Sequence of chain 1.G:
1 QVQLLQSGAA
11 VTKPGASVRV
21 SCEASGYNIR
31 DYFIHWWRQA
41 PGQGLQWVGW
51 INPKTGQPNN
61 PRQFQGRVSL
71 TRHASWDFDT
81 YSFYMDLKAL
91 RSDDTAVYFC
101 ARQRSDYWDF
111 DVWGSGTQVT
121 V

This small molecule binds to this protein.
Small molecule (SMILES): CC(=O)N[C@H]1[C@H](O[C@H]2[C@H](O)[C@@H](NC(C)=O)CO[C@@H]2CO)O[C@H](CO)[C@@H](O[C@@H]2O[C@H](CO[C@H]3O[C@H](CO)[C@@H](O)[C@H](O)[C@@H]3O)[C@@H](O)[C@H](O[C@H]3O[C@H](CO)[C@@H](O)[C@H](O)[C@@H]3O)[C@@H]2O)[C@@H]1O

Binding-site contacts:
Ligand atom C3 contacts residue NAG1 of chain 1.LA at 4.2 Å.
Ligand atom O6 contacts residue ASN332 of chain 1.C at 4.5 Å.
Ligand atom C7 contacts residue ASN355 of chain 1.C at 3.9 Å.
Ligand atom C5 contacts residue ASN332 of chain 1.C at 3.6 Å.
Ligand atom O2 contacts residue NAG2 of chain 1.LA at 4.3 Å.
Ligand atom C5 contacts residue NAG2 of chain 1.LA at 3.3 Å.
Ligand atom C2 contacts residue ASN332 of chain 1.C at 2.4 Å.
Ligand atom N2 contacts residue NAG1 of chain 1.LA at 4.2 Å.
Ligand atom O7 contacts residue NAG1 of chain 1.LA at 3.0 Å.
Ligand atom C1 contacts residue NAG1 of chain 1.LA at 4.2 Å.
Ligand atom C4 contacts residue NAG2 of chain 1.BA at 4.3 Å.
Ligand atom C4 contacts residue NAG2 of chain 1.LA at 4.2 Å.
Ligand atom O2 contacts residue NAG2 of chain 1.BA at 3.3 Å.
Ligand atom C4 contacts residue NAG1 of chain 1.LA at 4.0 Å.
Ligand atom O7 contacts residue LYS88 of chain 1.G at 3.8 Å.
Ligand atom C2 contacts residue NAG1 of chain 1.LA at 3.6 Å.
Ligand atom C6 contacts residue NAG2 of chain 1.LA at 3.3 Å.
Ligand atom C3 contacts residue ASN332 of chain 1.C at 3.8 Å.
Ligand atom O4 contacts residue NAG2 of chain 1.LA at 4.0 Å.
Ligand atom C8 contacts residue NAG1 of chain 1.LA at 4.5 Å.
Ligand atom O5 contacts residue NAG2 of chain 1.BA at 4.4 Å.
Ligand atom C7 contacts residue ASN332 of chain 1.C at 4.1 Å.
Ligand atom O7 contacts residue ASN355 of chain 1.C at 3.8 Å.
Ligand atom N2 contacts residue ASN332 of chain 1.C at 2.9 Å (h-bond).
Ligand atom C7 contacts residue NAG1 of chain 1.LA at 3.8 Å.
Ligand atom C8 contacts residue THR341 of chain 1.C at 4.0 Å.
Ligand atom C8 contacts residue ASN355 of chain 1.C at 4.1 Å.
Ligand atom O5 contacts residue NAG1 of chain 1.LA at 4.3 Å.
Ligand atom O3 contacts residue NAG1 of chain 1.LA at 3.9 Å.
Ligand atom C4 contacts residue ASN332 of chain 1.C at 4.2 Å.
Ligand atom C1 contacts residue ASN332 of chain 1.C at 1.5 Å.
Ligand atom O5 contacts residue ASN332 of chain 1.C at 2.3 Å (h-bond).
Ligand atom O5 contacts residue NAG2 of chain 1.LA at 4.3 Å.

Sequence of chain 1.C:
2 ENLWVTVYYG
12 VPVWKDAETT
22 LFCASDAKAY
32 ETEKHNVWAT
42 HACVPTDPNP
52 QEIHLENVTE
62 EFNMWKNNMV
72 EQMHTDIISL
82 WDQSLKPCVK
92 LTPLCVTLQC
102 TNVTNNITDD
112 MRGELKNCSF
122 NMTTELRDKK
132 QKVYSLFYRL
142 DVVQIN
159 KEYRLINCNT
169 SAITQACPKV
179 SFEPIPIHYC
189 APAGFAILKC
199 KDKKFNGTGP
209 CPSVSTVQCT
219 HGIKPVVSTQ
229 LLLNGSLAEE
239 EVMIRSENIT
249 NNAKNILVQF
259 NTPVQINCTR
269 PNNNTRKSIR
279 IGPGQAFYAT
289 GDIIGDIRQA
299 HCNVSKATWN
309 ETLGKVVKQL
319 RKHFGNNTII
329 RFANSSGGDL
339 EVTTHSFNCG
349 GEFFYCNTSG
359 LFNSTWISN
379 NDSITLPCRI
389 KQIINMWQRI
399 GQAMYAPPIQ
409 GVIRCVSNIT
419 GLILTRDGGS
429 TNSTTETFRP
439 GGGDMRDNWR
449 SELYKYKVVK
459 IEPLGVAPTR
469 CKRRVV